Sequence of chain 1.A:
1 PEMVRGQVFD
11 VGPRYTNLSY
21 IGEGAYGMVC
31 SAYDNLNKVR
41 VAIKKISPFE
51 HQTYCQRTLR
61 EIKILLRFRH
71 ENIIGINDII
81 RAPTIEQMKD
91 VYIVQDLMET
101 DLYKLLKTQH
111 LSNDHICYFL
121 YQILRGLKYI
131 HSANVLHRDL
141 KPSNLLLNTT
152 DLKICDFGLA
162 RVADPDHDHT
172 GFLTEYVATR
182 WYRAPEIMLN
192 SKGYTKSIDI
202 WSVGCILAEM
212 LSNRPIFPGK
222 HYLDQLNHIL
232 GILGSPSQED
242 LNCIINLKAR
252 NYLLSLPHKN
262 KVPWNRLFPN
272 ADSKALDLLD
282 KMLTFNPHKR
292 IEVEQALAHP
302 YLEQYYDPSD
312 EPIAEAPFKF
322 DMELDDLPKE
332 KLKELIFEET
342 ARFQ

Binding-site contacts:
Ligand atom C3 contacts residue LEU146 of chain 1.A at 4.1 Å (hydrophobic).
Ligand atom N1 contacts residue ASP96 of chain 1.A at 3.8 Å.
Ligand atom C5 contacts residue ASP96 of chain 1.A at 3.3 Å.
Ligand atom C4 contacts residue LEU146 of chain 1.A at 3.9 Å (hydrophobic).
Ligand atom C11 contacts residue GLU99 of chain 1.A at 3.9 Å.
Ligand atom C5 contacts residue LEU146 of chain 1.A at 4.1 Å (hydrophobic).
Ligand atom C12 contacts residue THR100 of chain 1.A at 4.1 Å.
Ligand atom O2 contacts residue THR100 of chain 1.A at 3.7 Å.
Ligand atom C contacts residue CYS156 of chain 1.A at 1.8 Å (hydrophobic).
Ligand atom C4 contacts residue ALA42 of chain 1.A at 3.7 Å (hydrophobic).
Ligand atom C9 contacts residue ILE21 of chain 1.A at 3.9 Å (hydrophobic).
Ligand atom C contacts residue ASP157 of chain 1.A at 3.6 Å.
Ligand atom N1 contacts residue LEU97 of chain 1.A at 3.8 Å.
Ligand atom N1 contacts residue MET98 of chain 1.A at 2.9 Å (h-bond).
Ligand atom C13 contacts residue ASP101 of chain 1.A at 4.1 Å.
Ligand atom C3 contacts residue GLN95 of chain 1.A at 3.5 Å.
Ligand atom C2 contacts residue GLN95 of chain 1.A at 3.4 Å.
Ligand atom C1 contacts residue CYS156 of chain 1.A at 2.7 Å (hydrophobic).
Ligand atom C6 contacts residue LEU97 of chain 1.A at 4.1 Å (hydrophobic).
Ligand atom O1 contacts residue LYS44 of chain 1.A at 3.2 Å (salt-bridge).
Ligand atom C10 contacts residue GLU99 of chain 1.A at 3.7 Å.
Ligand atom C1 contacts residue LEU146 of chain 1.A at 4.0 Å (hydrophobic).
Ligand atom C12 contacts residue ASP101 of chain 1.A at 3.4 Å.
Ligand atom C5 contacts residue MET98 of chain 1.A at 3.7 Å (hydrophobic).
Ligand atom C10 contacts residue MET98 of chain 1.A at 3.5 Å (hydrophobic).
Ligand atom N2 contacts residue LEU146 of chain 1.A at 3.8 Å.
Ligand atom N3 contacts residue MET98 of chain 1.A at 2.9 Å (h-bond).
Ligand atom C3 contacts residue ALA42 of chain 1.A at 4.0 Å (hydrophobic).
Ligand atom C5 contacts residue ALA42 of chain 1.A at 3.4 Å (hydrophobic).
Ligand atom N1 contacts residue ALA42 of chain 1.A at 3.9 Å.
Ligand atom C6 contacts residue MET98 of chain 1.A at 3.8 Å (hydrophobic).
Ligand atom C contacts residue ASN144 of chain 1.A at 4.0 Å.
Ligand atom C9 contacts residue MET98 of chain 1.A at 3.7 Å (hydrophobic).
Ligand atom C13 contacts residue THR100 of chain 1.A at 4.0 Å.
Ligand atom N3 contacts residue LEU97 of chain 1.A at 3.8 Å.
Ligand atom C13 contacts residue LEU146 of chain 1.A at 3.9 Å (hydrophobic).
Ligand atom O2 contacts residue GLU99 of chain 1.A at 4.0 Å.
Ligand atom C11 contacts residue ILE21 of chain 1.A at 4.1 Å (hydrophobic).
Ligand atom C7 contacts residue LEU146 of chain 1.A at 3.9 Å (hydrophobic).
Ligand atom C6 contacts residue LEU146 of chain 1.A at 4.0 Å (hydrophobic).

A small-molecule ligand and the protein it binds are described below.
Small molecule (SMILES): CCS(=O)(=O)N1CCc2cnc(NC3CCOCC3)nc2C1